Binding-site contacts:
Ligand atom CD2 contacts residue GLY131 of chain 1.B at 3.8 Å.
Ligand atom CE1 contacts residue TYR77 of chain 3.B at 4.0 Å (hydrophobic).
Ligand atom N contacts residue HIS139 of chain 1.B at 3.3 Å (h-bond).
Ligand atom ND1 contacts residue ALA132 of chain 1.B at 3.6 Å (h-bond).
Ligand atom CG contacts residue TYR70 of chain 3.B at 3.7 Å (hydrophobic).
Ligand atom CD2 contacts residue ARG99 of chain 1.B at 3.7 Å.
Ligand atom ND1 contacts residue TYR70 of chain 3.B at 2.8 Å (h-bond).
Ligand atom OXT contacts residue ARG99 of chain 1.B at 2.9 Å (salt-bridge).
Ligand atom CE1 contacts residue ALA132 of chain 1.B at 3.5 Å (hydrophobic).
Ligand atom C contacts residue MG1 of chain 3.G at 3.0 Å.
Ligand atom CA contacts residue TYR77 of chain 3.B at 3.6 Å (hydrophobic).
Ligand atom CA contacts residue HIS78 of chain 3.B at 3.6 Å.
Ligand atom O contacts residue MG1 of chain 3.G at 2.1 Å.
Ligand atom C contacts residue HIS139 of chain 1.B at 3.8 Å.
Ligand atom CD2 contacts residue LEU98 of chain 1.B at 4.0 Å (hydrophobic).
Ligand atom O contacts residue ARG89 of chain 1.B at 2.8 Å (salt-bridge).
Ligand atom N contacts residue HIS74 of chain 3.B at 3.0 Å.
Ligand atom CD2 contacts residue ALA132 of chain 1.B at 3.7 Å (hydrophobic).
Ligand atom C contacts residue ARG89 of chain 1.B at 3.4 Å.
Ligand atom O contacts residue HIS78 of chain 3.B at 3.1 Å (h-bond).
Ligand atom NE2 contacts residue GLY131 of chain 1.B at 4.0 Å.
Ligand atom CB contacts residue TYR70 of chain 3.B at 3.9 Å (hydrophobic).
Ligand atom C contacts residue ARG99 of chain 1.B at 3.8 Å.
Ligand atom C contacts residue HIS78 of chain 3.B at 3.7 Å.
Ligand atom CD2 contacts residue TYR77 of chain 3.B at 3.4 Å (hydrophobic).
Ligand atom OXT contacts residue ILE130 of chain 1.B at 3.8 Å.
Ligand atom N contacts residue TYR70 of chain 3.B at 3.2 Å (h-bond).
Ligand atom CG contacts residue TYR77 of chain 3.B at 3.9 Å (hydrophobic).
Ligand atom N contacts residue MG1 of chain 3.G at 2.4 Å.
Ligand atom CE1 contacts residue TYR70 of chain 3.B at 3.7 Å (hydrophobic).
Ligand atom CG contacts residue ALA132 of chain 1.B at 3.8 Å (hydrophobic).
Ligand atom N contacts residue HIS78 of chain 3.B at 3.2 Å (h-bond).
Ligand atom NE2 contacts residue ALA132 of chain 1.B at 3.5 Å (h-bond).
Ligand atom CB contacts residue GLY131 of chain 1.B at 3.6 Å.
Ligand atom ND1 contacts residue GLY131 of chain 1.B at 3.8 Å.
Ligand atom CA contacts residue MG1 of chain 3.G at 3.2 Å.
Ligand atom OXT contacts residue ARG89 of chain 1.B at 2.8 Å (salt-bridge).
Ligand atom CG contacts residue GLY131 of chain 1.B at 3.6 Å.
Ligand atom O contacts residue HIS139 of chain 1.B at 3.1 Å (h-bond).
Ligand atom NE2 contacts residue TYR77 of chain 3.B at 3.4 Å.

Sequence of chain 1.B:
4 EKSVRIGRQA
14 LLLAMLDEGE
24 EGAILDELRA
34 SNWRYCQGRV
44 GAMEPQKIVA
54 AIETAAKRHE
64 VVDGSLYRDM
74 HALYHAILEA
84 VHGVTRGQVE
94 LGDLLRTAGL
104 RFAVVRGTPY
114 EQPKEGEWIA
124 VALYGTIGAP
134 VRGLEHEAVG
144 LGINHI

This small molecule binds to this protein.
Small molecule (SMILES): N[C@@H](Cc1c[nH]c[nH+]1)C(=O)O

Sequence of chain 1.A:
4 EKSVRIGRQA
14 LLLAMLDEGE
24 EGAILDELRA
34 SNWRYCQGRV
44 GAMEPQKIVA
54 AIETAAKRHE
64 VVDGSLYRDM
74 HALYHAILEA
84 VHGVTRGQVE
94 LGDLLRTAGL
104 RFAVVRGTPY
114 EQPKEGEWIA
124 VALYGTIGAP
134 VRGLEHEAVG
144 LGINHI

Sequence of chain 3.B:
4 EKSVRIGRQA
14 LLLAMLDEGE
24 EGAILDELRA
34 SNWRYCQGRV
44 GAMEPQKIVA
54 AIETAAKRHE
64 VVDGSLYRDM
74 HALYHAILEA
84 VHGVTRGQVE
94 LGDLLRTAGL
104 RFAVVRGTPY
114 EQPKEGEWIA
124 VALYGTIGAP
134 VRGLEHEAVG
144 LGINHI